Binding-site contacts:
Ligand atom C3 contacts residue ASN234 of chain 1.A at 3.8 Å.
Ligand atom C8 contacts residue GLU465 of chain 1.C at 3.3 Å.
Ligand atom C2 contacts residue ASN234 of chain 1.A at 2.4 Å.
Ligand atom O6 contacts residue THR236 of chain 1.A at 3.9 Å.
Ligand atom C5 contacts residue ASN234 of chain 1.A at 3.7 Å.
Ligand atom C1 contacts residue THR108 of chain 1.A at 4.2 Å.
Ligand atom O5 contacts residue THR236 of chain 1.A at 4.0 Å.
Ligand atom C5 contacts residue THR236 of chain 1.A at 4.0 Å.
Ligand atom O7 contacts residue GLU465 of chain 1.C at 3.9 Å.
Ligand atom C1 contacts residue THR236 of chain 1.A at 4.2 Å.
Ligand atom O6 contacts residue THR108 of chain 1.A at 3.5 Å.
Ligand atom C4 contacts residue ASN234 of chain 1.A at 4.2 Å.
Ligand atom C6 contacts residue THR236 of chain 1.A at 4.5 Å.
Ligand atom N2 contacts residue ASN234 of chain 1.A at 2.9 Å (h-bond).
Ligand atom O7 contacts residue ASN234 of chain 1.A at 3.1 Å (h-bond).
Ligand atom C7 contacts residue ASN234 of chain 1.A at 3.2 Å.
Ligand atom O5 contacts residue THR108 of chain 1.A at 3.7 Å.
Ligand atom C7 contacts residue GLU465 of chain 1.C at 3.9 Å.
Ligand atom C1 contacts residue ASN234 of chain 1.A at 1.4 Å.
Ligand atom C8 contacts residue ASN234 of chain 1.A at 4.4 Å.
Ligand atom O5 contacts residue ASN234 of chain 1.A at 2.4 Å (h-bond).

Sequence of chain 1.A:
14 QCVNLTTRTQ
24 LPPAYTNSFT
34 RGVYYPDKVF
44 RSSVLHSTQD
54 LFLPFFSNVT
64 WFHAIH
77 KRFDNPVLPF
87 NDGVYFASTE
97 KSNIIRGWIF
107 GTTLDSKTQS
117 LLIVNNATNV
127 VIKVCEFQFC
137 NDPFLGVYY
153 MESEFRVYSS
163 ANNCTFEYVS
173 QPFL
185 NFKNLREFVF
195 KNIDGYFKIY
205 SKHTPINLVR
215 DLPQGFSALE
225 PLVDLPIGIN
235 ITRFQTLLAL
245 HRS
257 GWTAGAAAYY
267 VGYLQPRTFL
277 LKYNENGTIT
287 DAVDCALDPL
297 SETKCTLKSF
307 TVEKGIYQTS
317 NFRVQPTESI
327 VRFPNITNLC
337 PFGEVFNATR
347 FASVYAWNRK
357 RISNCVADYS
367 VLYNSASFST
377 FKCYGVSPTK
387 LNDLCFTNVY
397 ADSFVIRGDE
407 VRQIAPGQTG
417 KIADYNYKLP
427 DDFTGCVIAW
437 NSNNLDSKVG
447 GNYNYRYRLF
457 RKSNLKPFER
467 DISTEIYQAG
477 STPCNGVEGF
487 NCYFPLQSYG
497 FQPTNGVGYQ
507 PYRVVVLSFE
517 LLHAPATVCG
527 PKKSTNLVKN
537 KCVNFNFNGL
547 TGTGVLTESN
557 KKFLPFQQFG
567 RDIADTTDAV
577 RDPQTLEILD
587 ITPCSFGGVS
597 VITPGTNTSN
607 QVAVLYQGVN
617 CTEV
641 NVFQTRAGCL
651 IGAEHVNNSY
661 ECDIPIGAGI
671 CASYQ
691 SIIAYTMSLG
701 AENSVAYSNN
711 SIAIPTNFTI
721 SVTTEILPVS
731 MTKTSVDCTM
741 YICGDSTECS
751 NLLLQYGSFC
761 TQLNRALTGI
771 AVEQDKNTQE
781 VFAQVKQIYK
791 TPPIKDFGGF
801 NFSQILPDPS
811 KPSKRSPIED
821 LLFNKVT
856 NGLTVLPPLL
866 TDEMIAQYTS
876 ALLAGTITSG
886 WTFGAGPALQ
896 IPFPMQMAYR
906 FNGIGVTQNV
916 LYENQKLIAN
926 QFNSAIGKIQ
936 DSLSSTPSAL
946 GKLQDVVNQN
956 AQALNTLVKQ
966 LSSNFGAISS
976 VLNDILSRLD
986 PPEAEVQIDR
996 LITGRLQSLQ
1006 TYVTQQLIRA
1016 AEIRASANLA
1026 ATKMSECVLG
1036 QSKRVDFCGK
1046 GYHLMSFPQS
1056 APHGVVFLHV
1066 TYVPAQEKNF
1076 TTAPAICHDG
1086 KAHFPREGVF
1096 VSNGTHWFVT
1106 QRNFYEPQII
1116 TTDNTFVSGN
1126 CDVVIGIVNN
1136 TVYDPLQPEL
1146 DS

A protein and the small-molecule ligand that binds it are described below.
Small molecule (SMILES): CC(=O)N[C@@H]1[C@@H](O)[C@H](O)[C@@H](CO)O[C@H]1O

Sequence of chain 1.C:
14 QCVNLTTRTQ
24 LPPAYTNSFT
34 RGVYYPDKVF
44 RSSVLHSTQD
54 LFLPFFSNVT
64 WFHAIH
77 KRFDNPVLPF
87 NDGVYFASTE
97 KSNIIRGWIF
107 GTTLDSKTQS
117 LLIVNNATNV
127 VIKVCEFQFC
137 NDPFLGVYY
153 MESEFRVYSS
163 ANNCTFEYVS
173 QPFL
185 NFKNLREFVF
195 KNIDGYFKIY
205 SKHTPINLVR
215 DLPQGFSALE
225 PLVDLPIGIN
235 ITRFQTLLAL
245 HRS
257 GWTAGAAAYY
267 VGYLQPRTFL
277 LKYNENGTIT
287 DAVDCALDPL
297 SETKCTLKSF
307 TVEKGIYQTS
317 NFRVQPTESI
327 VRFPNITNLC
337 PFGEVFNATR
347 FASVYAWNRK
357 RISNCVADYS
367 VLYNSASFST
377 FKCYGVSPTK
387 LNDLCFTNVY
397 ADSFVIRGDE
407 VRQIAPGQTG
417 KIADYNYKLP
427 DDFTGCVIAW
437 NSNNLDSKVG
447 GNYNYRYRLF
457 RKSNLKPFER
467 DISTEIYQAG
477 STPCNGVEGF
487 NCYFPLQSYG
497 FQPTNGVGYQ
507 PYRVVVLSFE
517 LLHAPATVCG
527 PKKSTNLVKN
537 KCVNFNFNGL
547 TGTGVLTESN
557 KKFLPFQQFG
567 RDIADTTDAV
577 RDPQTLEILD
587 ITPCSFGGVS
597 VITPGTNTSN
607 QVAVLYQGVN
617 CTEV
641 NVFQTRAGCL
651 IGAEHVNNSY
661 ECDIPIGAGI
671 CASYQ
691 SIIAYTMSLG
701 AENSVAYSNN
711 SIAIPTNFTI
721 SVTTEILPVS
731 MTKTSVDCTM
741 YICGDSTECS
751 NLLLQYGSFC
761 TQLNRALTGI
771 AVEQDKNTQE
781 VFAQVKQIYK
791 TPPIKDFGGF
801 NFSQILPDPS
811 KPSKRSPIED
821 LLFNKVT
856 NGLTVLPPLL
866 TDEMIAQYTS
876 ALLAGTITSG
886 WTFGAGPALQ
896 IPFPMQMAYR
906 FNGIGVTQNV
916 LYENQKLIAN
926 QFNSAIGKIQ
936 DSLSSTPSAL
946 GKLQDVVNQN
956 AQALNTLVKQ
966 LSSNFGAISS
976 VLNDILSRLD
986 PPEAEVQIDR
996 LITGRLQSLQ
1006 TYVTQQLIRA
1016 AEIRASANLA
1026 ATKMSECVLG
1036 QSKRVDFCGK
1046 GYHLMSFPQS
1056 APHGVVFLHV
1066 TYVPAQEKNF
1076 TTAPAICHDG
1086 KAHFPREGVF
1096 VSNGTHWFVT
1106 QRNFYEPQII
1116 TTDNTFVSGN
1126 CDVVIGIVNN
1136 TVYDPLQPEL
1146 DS